Binding-site contacts:
Ligand atom C4 contacts residue GLU38 of chain 1.B at 3.8 Å.
Ligand atom CAN contacts residue ASN214 of chain 1.B at 3.4 Å.
Ligand atom OAV contacts residue SER166 of chain 1.B at 3.8 Å.
Ligand atom O6 contacts residue TYR321 of chain 1.B at 3.3 Å (h-bond).
Ligand atom O1B contacts residue ARG287 of chain 1.B at 2.9 Å (salt-bridge).
Ligand atom O6 contacts residue ARG212 of chain 1.B at 3.8 Å.
Ligand atom N12 contacts residue GLU38 of chain 1.B at 3.8 Å.
Ligand atom O1A contacts residue TYR321 of chain 1.B at 3.3 Å (h-bond).
Ligand atom O1B contacts residue ARG37 of chain 1.B at 2.8 Å (salt-bridge).
Ligand atom C12 contacts residue TRP98 of chain 1.B at 3.3 Å (hydrophobic).
Ligand atom N4 contacts residue GLU38 of chain 1.B at 3.3 Å (salt-bridge).
Ligand atom C11 contacts residue TRP98 of chain 1.B at 3.8 Å (hydrophobic).
Ligand atom C4 contacts residue ASP70 of chain 1.B at 3.4 Å.
Ligand atom C6 contacts residue GLU197 of chain 1.B at 3.6 Å.
Ligand atom O1B contacts residue TYR321 of chain 1.B at 3.4 Å (h-bond).
Ligand atom CAN contacts residue SER166 of chain 1.B at 3.8 Å.
Ligand atom O1A contacts residue ARG212 of chain 1.B at 3.1 Å (salt-bridge).
Ligand atom C3 contacts residue ASP70 of chain 1.B at 3.5 Å.
Ligand atom C3 contacts residue TYR321 of chain 1.B at 2.9 Å (hydrophobic).
Ligand atom C3 contacts residue GLU38 of chain 1.B at 3.5 Å.
Ligand atom C2 contacts residue TYR321 of chain 1.B at 2.8 Å (hydrophobic).
Ligand atom C6 contacts residue TYR321 of chain 1.B at 3.8 Å (hydrophobic).
Ligand atom N4 contacts residue ASP70 of chain 1.B at 2.9 Å (salt-bridge).
Ligand atom O8 contacts residue ARG212 of chain 1.B at 3.5 Å.
Ligand atom N12 contacts residue TRP98 of chain 1.B at 3.1 Å (h-bond).
Ligand atom C10 contacts residue ARG71 of chain 1.B at 3.8 Å.
Ligand atom C4 contacts residue TYR321 of chain 1.B at 3.8 Å (hydrophobic).
Ligand atom C12 contacts residue GLU38 of chain 1.B at 3.6 Å.
Ligand atom O10 contacts residue ASP70 of chain 1.B at 3.4 Å.
Ligand atom O10 contacts residue ARG71 of chain 1.B at 2.8 Å (salt-bridge).
Ligand atom C8 contacts residue ARG212 of chain 1.B at 3.6 Å.
Ligand atom O1A contacts residue ARG287 of chain 1.B at 2.8 Å (salt-bridge).
Ligand atom N13 contacts residue ARG75 of chain 1.B at 3.2 Å (salt-bridge).
Ligand atom N12 contacts residue GLU147 of chain 1.B at 3.0 Å (salt-bridge).
Ligand atom C9 contacts residue SER166 of chain 1.B at 3.5 Å.
Ligand atom N13 contacts residue ASP70 of chain 1.B at 2.9 Å (salt-bridge).
Ligand atom N13 contacts residue TRP98 of chain 1.B at 2.8 Å (h-bond).
Ligand atom C1 contacts residue ARG287 of chain 1.B at 3.5 Å.
Ligand atom C1 contacts residue TYR321 of chain 1.B at 3.0 Å (hydrophobic).
Ligand atom O9 contacts residue SER166 of chain 1.B at 3.4 Å (h-bond).

Sequence of chain 1.B:
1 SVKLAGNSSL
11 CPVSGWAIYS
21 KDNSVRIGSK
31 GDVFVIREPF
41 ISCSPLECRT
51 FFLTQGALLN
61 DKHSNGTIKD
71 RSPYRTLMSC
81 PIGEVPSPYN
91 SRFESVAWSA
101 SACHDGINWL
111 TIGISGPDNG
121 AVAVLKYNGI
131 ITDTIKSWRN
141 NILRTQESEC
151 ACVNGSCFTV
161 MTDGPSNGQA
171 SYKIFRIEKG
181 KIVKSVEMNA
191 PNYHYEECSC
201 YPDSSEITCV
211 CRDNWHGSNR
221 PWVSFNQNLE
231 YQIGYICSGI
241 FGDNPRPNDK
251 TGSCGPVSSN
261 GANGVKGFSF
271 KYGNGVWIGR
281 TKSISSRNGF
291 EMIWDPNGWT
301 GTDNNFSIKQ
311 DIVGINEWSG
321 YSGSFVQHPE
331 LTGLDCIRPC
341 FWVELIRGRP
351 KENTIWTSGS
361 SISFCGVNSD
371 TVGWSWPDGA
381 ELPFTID

The protein below binds the small molecule below.
Small molecule (SMILES): [H]/N=C(\N)N[C@H]1C=C(C(=O)O)O[C@@H]([C@H](OC)[C@H](O)COC(=O)CCCCCCC)[C@@H]1NC(C)=O